A small-molecule ligand and the protein it binds are described below.
Small molecule (SMILES): C[C@H]1CO[C@H](c2ccccc2Cl)CN1

Binding-site contacts:
Ligand atom CL1 contacts residue ASN37 of chain 1.A at 3.7 Å.
Ligand atom C06 contacts residue LEU113 of chain 1.A at 4.0 Å (hydrophobic).
Ligand atom C05 contacts residue SO41 of chain 1.G at 3.1 Å.
Ligand atom O13 contacts residue SO41 of chain 1.G at 3.8 Å.
Ligand atom C09 contacts residue MET112 of chain 1.A at 3.9 Å (hydrophobic).
Ligand atom C06 contacts residue SO41 of chain 1.G at 4.4 Å.
Ligand atom C02 contacts residue SO41 of chain 1.G at 3.5 Å.
Ligand atom C14 contacts residue LEU113 of chain 1.A at 4.2 Å (hydrophobic).
Ligand atom C08 contacts residue MET108 of chain 1.A at 3.7 Å (hydrophobic).
Ligand atom C04 contacts residue SO41 of chain 1.G at 3.2 Å.
Ligand atom N03 contacts residue SER52 of chain 1.A at 3.7 Å.
Ligand atom C08 contacts residue SER109 of chain 1.A at 3.6 Å.
Ligand atom C01 contacts residue ASN41 of chain 1.A at 4.1 Å.
Ligand atom C10 contacts residue LEU54 of chain 1.A at 4.2 Å (hydrophobic).
Ligand atom C10 contacts residue PRO105 of chain 1.A at 3.9 Å (hydrophobic).
Ligand atom C01 contacts residue SO41 of chain 1.G at 3.2 Å.
Ligand atom C14 contacts residue TRP102 of chain 1.A at 3.7 Å (hydrophobic).
Ligand atom C10 contacts residue MET108 of chain 1.A at 3.7 Å (hydrophobic).
Ligand atom CL1 contacts residue PRO105 of chain 1.A at 3.7 Å.
Ligand atom C01 contacts residue TRP102 of chain 1.A at 3.6 Å (hydrophobic).
Ligand atom C14 contacts residue SO41 of chain 1.G at 3.5 Å.
Ligand atom C09 contacts residue MET108 of chain 1.A at 3.3 Å (hydrophobic).
Ligand atom C07 contacts residue LEU113 of chain 1.A at 3.5 Å (hydrophobic).
Ligand atom N03 contacts residue SO41 of chain 1.G at 2.7 Å (h-bond).
Ligand atom C08 contacts residue LEU54 of chain 1.A at 4.3 Å (hydrophobic).
Ligand atom O13 contacts residue LEU113 of chain 1.A at 3.5 Å.
Ligand atom C02 contacts residue LEU113 of chain 1.A at 4.1 Å (hydrophobic).
Ligand atom C08 contacts residue MET112 of chain 1.A at 4.0 Å (hydrophobic).
Ligand atom C02 contacts residue SER52 of chain 1.A at 3.4 Å.
Ligand atom C01 contacts residue SER52 of chain 1.A at 3.4 Å.
Ligand atom C14 contacts residue VAL103 of chain 1.A at 4.3 Å (hydrophobic).
Ligand atom C06 contacts residue PRO105 of chain 1.A at 3.9 Å (hydrophobic).
Ligand atom C11 contacts residue PRO105 of chain 1.A at 3.6 Å (hydrophobic).
Ligand atom C08 contacts residue LEU113 of chain 1.A at 4.2 Å (hydrophobic).
Ligand atom C01 contacts residue TRP51 of chain 1.A at 3.7 Å (hydrophobic).
Ligand atom C05 contacts residue LEU113 of chain 1.A at 4.0 Å (hydrophobic).
Ligand atom CL1 contacts residue SO41 of chain 1.G at 3.9 Å.
Ligand atom C04 contacts residue LEU113 of chain 1.A at 3.9 Å (hydrophobic).
Ligand atom C09 contacts residue LEU54 of chain 1.A at 4.0 Å (hydrophobic).
Ligand atom C14 contacts residue ASN41 of chain 1.A at 4.1 Å.

Sequence of chain 1.A:
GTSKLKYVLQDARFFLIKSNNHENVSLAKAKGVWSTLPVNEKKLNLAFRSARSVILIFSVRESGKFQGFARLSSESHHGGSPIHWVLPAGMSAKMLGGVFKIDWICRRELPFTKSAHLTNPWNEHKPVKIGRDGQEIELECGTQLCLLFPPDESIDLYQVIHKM